Sequence of chain 1.A:
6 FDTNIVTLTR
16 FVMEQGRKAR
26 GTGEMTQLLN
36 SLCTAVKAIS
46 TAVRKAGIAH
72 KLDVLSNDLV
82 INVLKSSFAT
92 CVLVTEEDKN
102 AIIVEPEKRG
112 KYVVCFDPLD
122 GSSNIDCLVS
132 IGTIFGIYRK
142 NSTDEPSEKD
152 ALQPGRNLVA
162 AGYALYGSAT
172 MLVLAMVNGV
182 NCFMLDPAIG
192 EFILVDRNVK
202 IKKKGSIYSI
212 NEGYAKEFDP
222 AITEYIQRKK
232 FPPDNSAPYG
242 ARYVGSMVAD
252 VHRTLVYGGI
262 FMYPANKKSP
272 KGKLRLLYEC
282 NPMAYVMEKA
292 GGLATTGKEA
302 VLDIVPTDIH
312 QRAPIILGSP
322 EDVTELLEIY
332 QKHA

This protein binds this small molecule.
Small molecule (SMILES): O=P(O)(O)OC[C@H]1O[C@@](CO)(OP(=O)(O)O)[C@@H](O)[C@@H]1O

Binding-site contacts:
Ligand atom O6P contacts residue TYR113 of chain 1.A at 2.8 Å (h-bond).
Ligand atom O4 contacts residue ARG140 of chain 1.A at 2.8 Å (salt-bridge).
Ligand atom O4 contacts residue MET30 of chain 1.A at 3.8 Å.
Ligand atom O1 contacts residue MET177 of chain 1.A at 3.6 Å.
Ligand atom O2 contacts residue MET177 of chain 1.A at 3.6 Å.
Ligand atom O5P contacts residue TYR113 of chain 1.A at 3.9 Å.
Ligand atom O4 contacts residue TYR113 of chain 1.A at 2.6 Å (h-bond).
Ligand atom O6P contacts residue GLU29 of chain 1.A at 3.3 Å (salt-bridge).
Ligand atom O3P contacts residue VAL17 of chain 1.A at 3.6 Å.
Ligand atom C6 contacts residue TYR113 of chain 1.A at 3.7 Å (hydrophobic).
Ligand atom C5 contacts residue ALA24 of chain 1.A at 3.8 Å (hydrophobic).
Ligand atom O3 contacts residue VAL160 of chain 1.A at 3.1 Å (h-bond).
Ligand atom C3 contacts residue MET30 of chain 1.A at 3.8 Å (hydrophobic).
Ligand atom O6P contacts residue MET30 of chain 1.A at 2.9 Å (h-bond).
Ligand atom O4P contacts residue GLY28 of chain 1.A at 3.3 Å (h-bond).
Ligand atom O5P contacts residue THR27 of chain 1.A at 3.0 Å (h-bond).
Ligand atom O3P contacts residue MET30 of chain 1.A at 3.7 Å.
Ligand atom C1 contacts residue VAL178 of chain 1.A at 3.6 Å (hydrophobic).
Ligand atom O3 contacts residue MET30 of chain 1.A at 3.0 Å.
Ligand atom O2P contacts residue GLN20 of chain 1.A at 3.1 Å.
Ligand atom C4 contacts residue MET30 of chain 1.A at 3.5 Å (hydrophobic).
Ligand atom O5P contacts residue LYS112 of chain 1.A at 2.7 Å (salt-bridge).
Ligand atom C6 contacts residue ALA24 of chain 1.A at 3.8 Å (hydrophobic).
Ligand atom P1 contacts residue MET177 of chain 1.A at 3.9 Å.
Ligand atom O1P contacts residue GLN20 of chain 1.A at 3.5 Å.
Ligand atom O5 contacts residue ALA24 of chain 1.A at 3.6 Å.
Ligand atom O1P contacts residue MET177 of chain 1.A at 2.9 Å (h-bond).
Ligand atom O1 contacts residue VAL178 of chain 1.A at 3.2 Å.
Ligand atom P2 contacts residue TYR113 of chain 1.A at 3.2 Å.
Ligand atom P1 contacts residue GLY21 of chain 1.A at 3.8 Å.
Ligand atom O2P contacts residue GLY21 of chain 1.A at 3.2 Å (h-bond).
Ligand atom C4 contacts residue TYR113 of chain 1.A at 3.2 Å (hydrophobic).
Ligand atom O1P contacts residue VAL17 of chain 1.A at 3.8 Å.
Ligand atom O5P contacts residue GLY26 of chain 1.A at 3.7 Å.
Ligand atom O3P contacts residue GLY21 of chain 1.A at 3.3 Å.
Ligand atom O6 contacts residue TYR113 of chain 1.A at 2.7 Å (h-bond).
Ligand atom O1 contacts residue VAL160 of chain 1.A at 3.5 Å (h-bond).
Ligand atom O4P contacts residue THR27 of chain 1.A at 3.6 Å.
Ligand atom O6P contacts residue LYS112 of chain 1.A at 3.9 Å.
Ligand atom C5 contacts residue TYR113 of chain 1.A at 3.9 Å (hydrophobic).